Sequence of chain 1.A:
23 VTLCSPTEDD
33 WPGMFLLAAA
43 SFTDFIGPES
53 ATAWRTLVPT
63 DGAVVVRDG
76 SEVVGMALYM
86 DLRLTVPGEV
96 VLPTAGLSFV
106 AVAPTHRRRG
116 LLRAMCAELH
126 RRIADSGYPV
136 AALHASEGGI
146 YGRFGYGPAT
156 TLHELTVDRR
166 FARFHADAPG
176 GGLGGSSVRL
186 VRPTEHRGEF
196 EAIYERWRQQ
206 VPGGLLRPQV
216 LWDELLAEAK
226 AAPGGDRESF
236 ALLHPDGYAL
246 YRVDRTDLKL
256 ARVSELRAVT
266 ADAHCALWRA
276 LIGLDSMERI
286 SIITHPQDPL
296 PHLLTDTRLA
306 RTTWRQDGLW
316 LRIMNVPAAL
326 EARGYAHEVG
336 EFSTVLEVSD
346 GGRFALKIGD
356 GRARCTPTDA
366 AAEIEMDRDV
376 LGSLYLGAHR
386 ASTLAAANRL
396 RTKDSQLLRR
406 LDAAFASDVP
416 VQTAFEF

This small molecule binds to this protein.
Small molecule (SMILES): NCc1cccc(OCc2ccc(Cl)cc2)c1

Binding-site contacts:
Ligand atom C7 contacts residue TRP56 of chain 1.A at 3.7 Å (hydrophobic).
Ligand atom C19 contacts residue PHE422 of chain 1.A at 4.2 Å (hydrophobic).
Ligand atom C19 contacts residue TRP56 of chain 1.A at 3.5 Å (hydrophobic).
Ligand atom C4 contacts residue ALA53 of chain 1.A at 4.0 Å (hydrophobic).
Ligand atom C20 contacts residue PHE422 of chain 1.A at 4.0 Å (hydrophobic).
Ligand atom C20 contacts residue TRP56 of chain 1.A at 3.3 Å (hydrophobic).
Ligand atom C3 contacts residue TRP56 of chain 1.A at 3.6 Å (hydrophobic).
Ligand atom C11 contacts residue ASP46 of chain 1.A at 3.0 Å.
Ligand atom C7 contacts residue SER103 of chain 1.A at 3.3 Å.
Ligand atom C3 contacts residue MET85 of chain 1.A at 3.8 Å (hydrophobic).
Ligand atom CL1 contacts residue PHE104 of chain 1.A at 4.3 Å.
Ligand atom O1 contacts residue ILE48 of chain 1.A at 4.0 Å.
Ligand atom C6 contacts residue TRP56 of chain 1.A at 3.8 Å (hydrophobic).
Ligand atom N1 contacts residue ASP46 of chain 1.A at 3.0 Å (salt-bridge).
Ligand atom C5 contacts residue TRP56 of chain 1.A at 4.0 Å (hydrophobic).
Ligand atom C5 contacts residue ILE48 of chain 1.A at 3.8 Å (hydrophobic).
Ligand atom C3 contacts residue SER103 of chain 1.A at 3.5 Å.
Ligand atom CL1 contacts residue ALA53 of chain 1.A at 3.7 Å.
Ligand atom C4 contacts residue PHE104 of chain 1.A at 3.3 Å (hydrophobic).
Ligand atom C5 contacts residue PHE104 of chain 1.A at 3.6 Å (hydrophobic).
Ligand atom C4 contacts residue TRP56 of chain 1.A at 4.2 Å (hydrophobic).
Ligand atom C2 contacts residue LEU83 of chain 1.A at 4.0 Å (hydrophobic).
Ligand atom C20 contacts residue GLU421 of chain 1.A at 4.3 Å.
Ligand atom C8 contacts residue PHE422 of chain 1.A at 3.9 Å (hydrophobic).
Ligand atom C18 contacts residue GLU421 of chain 1.A at 4.1 Å.
Ligand atom C1 contacts residue TRP56 of chain 1.A at 4.0 Å (hydrophobic).
Ligand atom CL1 contacts residue ARG57 of chain 1.A at 3.7 Å.
Ligand atom O1 contacts residue PHE422 of chain 1.A at 3.9 Å.
Ligand atom C19 contacts residue GLU421 of chain 1.A at 3.6 Å.
Ligand atom C1 contacts residue ALA53 of chain 1.A at 4.0 Å (hydrophobic).
Ligand atom O1 contacts residue SER103 of chain 1.A at 3.8 Å.
Ligand atom C1 contacts residue PHE104 of chain 1.A at 3.9 Å (hydrophobic).
Ligand atom C2 contacts residue TRP56 of chain 1.A at 3.8 Å (hydrophobic).
Ligand atom C7 contacts residue PHE422 of chain 1.A at 3.7 Å (hydrophobic).
Ligand atom C6 contacts residue SER103 of chain 1.A at 3.6 Å.
Ligand atom C1 contacts residue LEU83 of chain 1.A at 4.3 Å (hydrophobic).
Ligand atom C8 contacts residue ILE48 of chain 1.A at 4.3 Å (hydrophobic).
Ligand atom N1 contacts residue GLU421 of chain 1.A at 4.1 Å.
Ligand atom CL1 contacts residue TRP33 of chain 1.A at 3.7 Å.
Ligand atom CL1 contacts residue LEU83 of chain 1.A at 3.8 Å.